Sequence of chain 1.A:
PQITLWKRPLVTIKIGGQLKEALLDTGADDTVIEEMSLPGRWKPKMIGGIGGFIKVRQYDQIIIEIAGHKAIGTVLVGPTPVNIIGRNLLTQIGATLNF

Binding-site contacts:
Ligand atom C27 contacts residue ASP29 of chain 1.B at 3.5 Å.
Ligand atom C33 contacts residue VAL82 of chain 1.A at 3.5 Å (hydrophobic).
Ligand atom C17 contacts residue ASP25 of chain 1.B at 3.4 Å.
Ligand atom O10 contacts residue GLY49 of chain 1.A at 3.3 Å.
Ligand atom C33 contacts residue GLY27 of chain 1.B at 3.5 Å.
Ligand atom O18 contacts residue ASP25 of chain 1.B at 2.8 Å (salt-bridge).
Ligand atom F62 contacts residue PRO81 of chain 1.A at 3.1 Å.
Ligand atom O28 contacts residue ASP29 of chain 1.B at 3.1 Å (salt-bridge).
Ligand atom F61 contacts residue VAL82 of chain 1.A at 3.5 Å.
Ligand atom O18 contacts residue ASP25 of chain 1.A at 2.6 Å (salt-bridge).
Ligand atom O18 contacts residue GLY27 of chain 1.B at 3.4 Å.
Ligand atom C36 contacts residue VAL82 of chain 1.A at 3.3 Å (hydrophobic).
Ligand atom C7 contacts residue ASP30 of chain 1.A at 3.5 Å.
Ligand atom C56 contacts residue ASP29 of chain 1.A at 3.5 Å.
Ligand atom C32 contacts residue ASP25 of chain 1.A at 3.1 Å.
Ligand atom F61 contacts residue ARG8 of chain 1.A at 3.4 Å.
Ligand atom C16 contacts residue ASP25 of chain 1.A at 3.2 Å.
Ligand atom C6 contacts residue ALA28 of chain 1.A at 3.5 Å (hydrophobic).
Ligand atom O22 contacts residue GLY49 of chain 1.B at 3.5 Å.
Ligand atom C31 contacts residue ILE50 of chain 1.A at 3.5 Å (hydrophobic).
Ligand atom C4 contacts residue GLY48 of chain 1.A at 3.5 Å.
Ligand atom C41 contacts residue GLY48 of chain 1.B at 3.2 Å.
Ligand atom O28 contacts residue ASP30 of chain 1.B at 2.8 Å (salt-bridge).
Ligand atom N20 contacts residue GLY27 of chain 1.B at 3.3 Å (h-bond).
Ligand atom C17 contacts residue ASP25 of chain 1.A at 3.3 Å.
Ligand atom C34 contacts residue VAL82 of chain 1.A at 3.0 Å (hydrophobic).
Ligand atom C25 contacts residue GLY48 of chain 1.B at 3.0 Å.
Ligand atom C15 contacts residue VAL82 of chain 1.B at 3.2 Å (hydrophobic).
Ligand atom F62 contacts residue ILE50 of chain 1.B at 3.2 Å.
Ligand atom C7 contacts residue ALA28 of chain 1.A at 3.5 Å (hydrophobic).
Ligand atom O43 contacts residue ASP29 of chain 1.B at 2.8 Å (salt-bridge).
Ligand atom O10 contacts residue ILE50 of chain 1.B at 3.2 Å.
Ligand atom C12 contacts residue GLY27 of chain 1.A at 3.5 Å.
Ligand atom C24 contacts residue GLY48 of chain 1.B at 3.1 Å.
Ligand atom C55 contacts residue ASP30 of chain 1.A at 3.4 Å.
Ligand atom N54 contacts residue ASP30 of chain 1.A at 2.8 Å (salt-bridge).
Ligand atom O9 contacts residue ILE84 of chain 1.A at 3.5 Å.
Ligand atom F62 contacts residue GLY49 of chain 1.B at 3.0 Å.
Ligand atom N52 contacts residue ASP30 of chain 1.A at 3.4 Å (salt-bridge).
Ligand atom C35 contacts residue VAL82 of chain 1.A at 3.0 Å (hydrophobic).

Sequence of chain 1.B:
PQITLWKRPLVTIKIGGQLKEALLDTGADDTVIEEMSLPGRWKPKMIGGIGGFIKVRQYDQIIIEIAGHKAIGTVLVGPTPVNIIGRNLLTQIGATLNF

A protein and the small-molecule ligand that binds it are described below.
Small molecule (SMILES): CC(C)CN(C[C@@H](O)[C@H](Cc1cc(F)cc(F)c1)NC(=O)O[C@H]1C[C@H]2CO[C@H]3OCC[C@@H]1[C@@H]23)S(=O)(=O)c1ccc2nc(NC3CC3)sc2c1